Sequence of chain 1.I:
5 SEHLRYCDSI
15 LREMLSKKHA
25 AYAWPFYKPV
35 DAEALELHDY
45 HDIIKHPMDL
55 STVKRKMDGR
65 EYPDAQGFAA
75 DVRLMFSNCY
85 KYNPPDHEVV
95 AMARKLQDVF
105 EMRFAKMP

Binding-site contacts:
Ligand atom C20 contacts residue VAL93 of chain 1.I at 4.1 Å (hydrophobic).
Ligand atom C25 contacts residue LEU39 of chain 1.I at 3.6 Å (hydrophobic).
Ligand atom C7 contacts residue VAL34 of chain 1.I at 4.4 Å (hydrophobic).
Ligand atom O6 contacts residue TRP28 of chain 1.I at 3.4 Å.
Ligand atom C contacts residue ASN87 of chain 1.I at 3.5 Å.
Ligand atom C6 contacts residue PRO29 of chain 1.I at 4.4 Å (hydrophobic).
Ligand atom O1 contacts residue ASN87 of chain 1.I at 3.1 Å (h-bond).
Ligand atom C25 contacts residue TRP28 of chain 1.I at 3.8 Å (hydrophobic).
Ligand atom O5 contacts residue LEU39 of chain 1.I at 3.3 Å.
Ligand atom C21 contacts residue VAL93 of chain 1.I at 4.0 Å (hydrophobic).
Ligand atom C28 contacts residue GLU92 of chain 1.I at 4.0 Å.
Ligand atom C1 contacts residue ASN87 of chain 1.I at 3.8 Å.
Ligand atom O4 contacts residue VAL93 of chain 1.I at 4.3 Å.
Ligand atom C2 contacts residue LEU41 of chain 1.I at 4.3 Å (hydrophobic).
Ligand atom O6 contacts residue LEU39 of chain 1.I at 4.4 Å.
Ligand atom O1 contacts residue CYS83 of chain 1.I at 4.0 Å.
Ligand atom C7 contacts residue PRO29 of chain 1.I at 3.3 Å (hydrophobic).
Ligand atom O8 contacts residue MET96 of chain 1.I at 3.6 Å (h-bond).
Ligand atom C contacts residue LEU41 of chain 1.I at 4.3 Å (hydrophobic).
Ligand atom O2 contacts residue HIS91 of chain 1.I at 4.3 Å.
Ligand atom C5 contacts residue PRO29 of chain 1.I at 3.6 Å (hydrophobic).
Ligand atom C contacts residue TYR86 of chain 1.I at 3.8 Å (hydrophobic).
Ligand atom C2 contacts residue ASN87 of chain 1.I at 4.2 Å.
Ligand atom O2 contacts residue VAL93 of chain 1.I at 3.3 Å.
Ligand atom O3 contacts residue LEU41 of chain 1.I at 4.2 Å.
Ligand atom C5 contacts residue VAL34 of chain 1.I at 3.3 Å (hydrophobic).
Ligand atom O contacts residue ASN87 of chain 1.I at 3.4 Å (h-bond).
Ligand atom C24 contacts residue TRP28 of chain 1.I at 4.1 Å (hydrophobic).
Ligand atom O contacts residue VAL93 of chain 1.I at 4.2 Å.
Ligand atom O8 contacts residue TRP28 of chain 1.I at 4.1 Å.
Ligand atom C4 contacts residue VAL34 of chain 1.I at 3.9 Å (hydrophobic).
Ligand atom C24 contacts residue LEU39 of chain 1.I at 3.6 Å (hydrophobic).
Ligand atom C5 contacts residue PHE30 of chain 1.I at 4.2 Å (hydrophobic).
Ligand atom O1 contacts residue TYR44 of chain 1.I at 4.3 Å.
Ligand atom O4 contacts residue HIS91 of chain 1.I at 3.8 Å.
Ligand atom O2 contacts residue ASN87 of chain 1.I at 2.9 Å (h-bond).
Ligand atom C27 contacts residue GLU92 of chain 1.I at 4.3 Å.
Ligand atom C18 contacts residue TRP28 of chain 1.I at 4.3 Å (hydrophobic).
Ligand atom O3 contacts residue LEU39 of chain 1.I at 3.7 Å.
Ligand atom C3 contacts residue ASN87 of chain 1.I at 3.7 Å.

The protein below binds the small molecule below.
Small molecule (SMILES): CC(=O)OC[C@]12CC[C@H]3[C@@H](C[C@H]4O[C@]45CCCC(=O)[C@]35C)[C@]1(O)CC[C@@]2(O)[C@@](C)(O)[C@@H]1CC(C)=C(C)C(=O)O1